Binding-site contacts:
Ligand atom C5 contacts residue LEU920 of chain 1.C at 4.1 Å (hydrophobic).
Ligand atom C1 contacts residue ASN715 of chain 1.C at 1.4 Å.
Ligand atom O7 contacts residue GLN1069 of chain 1.C at 3.6 Å (h-bond).
Ligand atom C6 contacts residue GLN924 of chain 1.C at 4.4 Å.
Ligand atom C4 contacts residue ASN715 of chain 1.C at 4.2 Å.
Ligand atom C6 contacts residue LEU920 of chain 1.C at 4.3 Å (hydrophobic).
Ligand atom O5 contacts residue ASN715 of chain 1.C at 2.3 Å (h-bond).
Ligand atom C3 contacts residue ASN715 of chain 1.C at 3.8 Å.
Ligand atom C8 contacts residue LEU920 of chain 1.C at 4.2 Å (hydrophobic).
Ligand atom C8 contacts residue THR714 of chain 1.C at 4.4 Å.
Ligand atom C7 contacts residue LEU920 of chain 1.C at 4.1 Å (hydrophobic).
Ligand atom C5 contacts residue ASN715 of chain 1.C at 3.6 Å.
Ligand atom O7 contacts residue ASN715 of chain 1.C at 3.6 Å.
Ligand atom N2 contacts residue ASN715 of chain 1.C at 2.9 Å (h-bond).
Ligand atom C7 contacts residue ASN715 of chain 1.C at 3.5 Å.
Ligand atom O7 contacts residue LEU920 of chain 1.C at 4.1 Å.
Ligand atom O4 contacts residue LEU920 of chain 1.C at 4.4 Å.
Ligand atom C2 contacts residue ASN715 of chain 1.C at 2.4 Å.
Ligand atom C1 contacts residue GLN1069 of chain 1.C at 4.5 Å.

The small molecule below binds the protein below.
Small molecule (SMILES): CC(=O)N[C@H]1[C@H](O[C@H]2[C@H](O)[C@@H](NC(C)=O)CO[C@@H]2CO)O[C@H](CO)[C@@H](O)[C@@H]1O

Sequence of chain 1.C:
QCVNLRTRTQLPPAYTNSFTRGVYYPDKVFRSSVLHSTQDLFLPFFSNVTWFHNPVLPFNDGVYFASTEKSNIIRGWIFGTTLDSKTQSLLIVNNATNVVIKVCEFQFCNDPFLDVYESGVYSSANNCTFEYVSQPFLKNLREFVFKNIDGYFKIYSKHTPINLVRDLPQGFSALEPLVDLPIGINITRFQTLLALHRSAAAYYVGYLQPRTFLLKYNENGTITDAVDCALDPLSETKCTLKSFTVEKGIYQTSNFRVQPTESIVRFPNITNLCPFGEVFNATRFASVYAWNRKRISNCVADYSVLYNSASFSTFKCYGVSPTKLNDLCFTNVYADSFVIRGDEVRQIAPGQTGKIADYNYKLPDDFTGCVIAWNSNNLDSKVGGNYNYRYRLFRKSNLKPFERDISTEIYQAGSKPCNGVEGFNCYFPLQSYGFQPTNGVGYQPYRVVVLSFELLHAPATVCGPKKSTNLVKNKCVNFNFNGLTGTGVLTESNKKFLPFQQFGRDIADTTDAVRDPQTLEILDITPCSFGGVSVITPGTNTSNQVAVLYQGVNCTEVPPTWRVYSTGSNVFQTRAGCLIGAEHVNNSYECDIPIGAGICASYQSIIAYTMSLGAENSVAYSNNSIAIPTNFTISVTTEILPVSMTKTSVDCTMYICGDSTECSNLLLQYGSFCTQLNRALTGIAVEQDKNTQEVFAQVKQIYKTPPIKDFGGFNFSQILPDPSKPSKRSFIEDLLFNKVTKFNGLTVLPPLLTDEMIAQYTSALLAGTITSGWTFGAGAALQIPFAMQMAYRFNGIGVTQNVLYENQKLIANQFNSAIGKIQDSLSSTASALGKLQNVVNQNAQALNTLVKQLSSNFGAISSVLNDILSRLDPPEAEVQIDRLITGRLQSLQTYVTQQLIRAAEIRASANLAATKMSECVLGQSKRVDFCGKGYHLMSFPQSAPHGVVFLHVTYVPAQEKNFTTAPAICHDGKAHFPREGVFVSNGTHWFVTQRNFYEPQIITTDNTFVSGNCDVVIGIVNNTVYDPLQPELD